Sequence of chain 1.A:
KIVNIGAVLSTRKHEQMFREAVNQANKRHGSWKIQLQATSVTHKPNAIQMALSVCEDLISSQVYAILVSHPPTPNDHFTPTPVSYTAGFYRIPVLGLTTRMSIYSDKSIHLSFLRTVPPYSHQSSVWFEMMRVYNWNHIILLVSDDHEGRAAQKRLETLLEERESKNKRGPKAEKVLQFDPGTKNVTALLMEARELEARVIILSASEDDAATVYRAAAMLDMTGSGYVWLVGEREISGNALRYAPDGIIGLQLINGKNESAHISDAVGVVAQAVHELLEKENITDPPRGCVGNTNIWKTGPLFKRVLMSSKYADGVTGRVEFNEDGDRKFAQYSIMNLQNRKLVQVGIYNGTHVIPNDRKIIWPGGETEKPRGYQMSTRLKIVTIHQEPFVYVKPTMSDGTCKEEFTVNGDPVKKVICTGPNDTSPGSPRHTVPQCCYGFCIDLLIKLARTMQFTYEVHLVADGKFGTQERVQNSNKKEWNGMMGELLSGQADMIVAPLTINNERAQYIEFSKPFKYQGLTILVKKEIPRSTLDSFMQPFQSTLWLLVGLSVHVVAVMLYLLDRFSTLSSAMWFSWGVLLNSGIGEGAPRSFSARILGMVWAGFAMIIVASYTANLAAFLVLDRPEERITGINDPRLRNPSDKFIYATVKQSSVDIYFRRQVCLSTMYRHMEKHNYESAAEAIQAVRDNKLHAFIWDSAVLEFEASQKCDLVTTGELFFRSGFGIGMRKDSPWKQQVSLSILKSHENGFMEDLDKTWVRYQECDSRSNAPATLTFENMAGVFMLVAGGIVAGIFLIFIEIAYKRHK

Binding-site contacts:
Ligand atom O5 contacts residue ASN224 of chain 1.A at 2.4 Å (h-bond).
Ligand atom C4 contacts residue ASN224 of chain 1.A at 4.2 Å.
Ligand atom C2 contacts residue THR226 of chain 1.A at 3.8 Å.
Ligand atom C1 contacts residue THR226 of chain 1.A at 4.3 Å.
Ligand atom C2 contacts residue ASN224 of chain 1.A at 2.5 Å.
Ligand atom C3 contacts residue ASN224 of chain 1.A at 3.8 Å.
Ligand atom C7 contacts residue ASN224 of chain 1.A at 3.7 Å.
Ligand atom C4 contacts residue THR226 of chain 1.A at 4.4 Å.
Ligand atom C3 contacts residue THR226 of chain 1.A at 4.5 Å.
Ligand atom N2 contacts residue ASN224 of chain 1.A at 2.9 Å (h-bond).
Ligand atom C5 contacts residue ASN224 of chain 1.A at 3.7 Å.
Ligand atom O7 contacts residue THR226 of chain 1.A at 3.6 Å.
Ligand atom C7 contacts residue THR226 of chain 1.A at 4.5 Å.
Ligand atom O7 contacts residue ASN224 of chain 1.A at 4.1 Å.
Ligand atom C1 contacts residue ASN224 of chain 1.A at 1.4 Å.
Ligand atom O7 contacts residue ALA227 of chain 1.A at 3.7 Å.
Ligand atom O5 contacts residue THR226 of chain 1.A at 4.2 Å.

The small molecule below binds the protein below.
Small molecule (SMILES): CC(=O)N[C@@H]1[C@@H](O)[C@H](O)[C@@H](CO)O[C@H]1O